Sequence of chain 31.A:
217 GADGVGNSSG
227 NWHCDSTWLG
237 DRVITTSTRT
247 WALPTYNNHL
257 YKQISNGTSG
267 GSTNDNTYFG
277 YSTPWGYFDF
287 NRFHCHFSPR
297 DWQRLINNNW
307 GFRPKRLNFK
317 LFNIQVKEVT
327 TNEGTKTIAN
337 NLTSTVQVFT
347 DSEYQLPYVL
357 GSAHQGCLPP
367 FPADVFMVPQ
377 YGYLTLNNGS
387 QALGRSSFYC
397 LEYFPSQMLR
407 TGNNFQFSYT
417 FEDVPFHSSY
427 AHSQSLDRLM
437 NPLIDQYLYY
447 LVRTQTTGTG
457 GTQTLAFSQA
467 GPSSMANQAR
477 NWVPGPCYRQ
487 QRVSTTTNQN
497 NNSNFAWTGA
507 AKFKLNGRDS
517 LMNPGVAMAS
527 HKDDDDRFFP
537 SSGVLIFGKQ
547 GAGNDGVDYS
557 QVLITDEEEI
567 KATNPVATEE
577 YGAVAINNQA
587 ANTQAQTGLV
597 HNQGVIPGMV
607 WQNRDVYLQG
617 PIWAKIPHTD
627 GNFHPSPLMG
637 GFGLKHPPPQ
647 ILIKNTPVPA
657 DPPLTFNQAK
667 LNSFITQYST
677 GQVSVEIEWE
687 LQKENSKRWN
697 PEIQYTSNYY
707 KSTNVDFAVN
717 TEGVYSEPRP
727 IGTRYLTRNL

Binding-site contacts:
Ligand atom O1P contacts residue LYS641 of chain 31.A at 4.0 Å.
Ligand atom N1 contacts residue GLY639 of chain 58.A at 3.1 Å (h-bond).
Ligand atom N6 contacts residue PHE638 of chain 58.A at 3.9 Å.
Ligand atom N7 contacts residue ASN609 of chain 58.A at 3.8 Å.
Ligand atom N6 contacts residue SER632 of chain 58.A at 3.3 Å (h-bond).
Ligand atom C5 contacts residue PRO421 of chain 58.A at 4.1 Å (hydrophobic).
Ligand atom C5 contacts residue SER632 of chain 58.A at 4.1 Å.
Ligand atom N1 contacts residue PRO631 of chain 58.A at 3.5 Å (h-bond).
Ligand atom C6 contacts residue GLY639 of chain 58.A at 3.8 Å.
Ligand atom C6 contacts residue PRO421 of chain 58.A at 4.1 Å (hydrophobic).
Ligand atom C6 contacts residue PRO631 of chain 58.A at 3.9 Å (hydrophobic).
Ligand atom C3' contacts residue HIS630 of chain 58.A at 4.4 Å.
Ligand atom O2P contacts residue ASP626 of chain 31.A at 4.2 Å.
Ligand atom C2' contacts residue HIS630 of chain 58.A at 3.2 Å.
Ligand atom C5 contacts residue PRO631 of chain 58.A at 4.2 Å (hydrophobic).
Ligand atom C1' contacts residue HIS630 of chain 58.A at 4.0 Å.
Ligand atom C8 contacts residue HIS630 of chain 58.A at 3.3 Å.
Ligand atom N3 contacts residue PRO631 of chain 58.A at 3.6 Å.
Ligand atom C2 contacts residue PRO421 of chain 58.A at 4.5 Å (hydrophobic).
Ligand atom N1 contacts residue VAL420 of chain 58.A at 3.7 Å.
Ligand atom N1 contacts residue PHE638 of chain 58.A at 4.3 Å.
Ligand atom C1' contacts residue PRO631 of chain 58.A at 4.3 Å (hydrophobic).
Ligand atom C8 contacts residue PRO421 of chain 58.A at 4.3 Å (hydrophobic).
Ligand atom N7 contacts residue SER632 of chain 58.A at 4.1 Å.
Ligand atom N3 contacts residue GLY639 of chain 58.A at 4.3 Å.
Ligand atom C4 contacts residue PRO631 of chain 58.A at 4.0 Å (hydrophobic).
Ligand atom C6 contacts residue VAL420 of chain 58.A at 4.0 Å (hydrophobic).
Ligand atom N7 contacts residue PRO421 of chain 58.A at 4.2 Å.
Ligand atom C2 contacts residue VAL420 of chain 58.A at 4.3 Å (hydrophobic).
Ligand atom C2 contacts residue GLY639 of chain 58.A at 3.1 Å.
Ligand atom N6 contacts residue GLY639 of chain 58.A at 3.6 Å (h-bond).
Ligand atom C4 contacts residue PRO421 of chain 58.A at 4.3 Å (hydrophobic).
Ligand atom N6 contacts residue VAL420 of chain 58.A at 4.0 Å.
Ligand atom C6 contacts residue SER632 of chain 58.A at 3.9 Å.
Ligand atom N9 contacts residue PRO421 of chain 58.A at 4.4 Å.
Ligand atom N7 contacts residue HIS630 of chain 58.A at 4.1 Å.
Ligand atom C2 contacts residue PRO631 of chain 58.A at 3.3 Å (hydrophobic).
Ligand atom N9 contacts residue HIS630 of chain 58.A at 4.2 Å.
Ligand atom N1 contacts residue PRO421 of chain 58.A at 4.3 Å.
Ligand atom N6 contacts residue GLY637 of chain 58.A at 3.7 Å.

A small-molecule ligand and the protein it binds are described below.
Small molecule (SMILES): Nc1ncnc2c1ncn2[C@H]1C[C@H](O)[C@@H](COP(=O)(O)O)O1

Sequence of chain 58.A:
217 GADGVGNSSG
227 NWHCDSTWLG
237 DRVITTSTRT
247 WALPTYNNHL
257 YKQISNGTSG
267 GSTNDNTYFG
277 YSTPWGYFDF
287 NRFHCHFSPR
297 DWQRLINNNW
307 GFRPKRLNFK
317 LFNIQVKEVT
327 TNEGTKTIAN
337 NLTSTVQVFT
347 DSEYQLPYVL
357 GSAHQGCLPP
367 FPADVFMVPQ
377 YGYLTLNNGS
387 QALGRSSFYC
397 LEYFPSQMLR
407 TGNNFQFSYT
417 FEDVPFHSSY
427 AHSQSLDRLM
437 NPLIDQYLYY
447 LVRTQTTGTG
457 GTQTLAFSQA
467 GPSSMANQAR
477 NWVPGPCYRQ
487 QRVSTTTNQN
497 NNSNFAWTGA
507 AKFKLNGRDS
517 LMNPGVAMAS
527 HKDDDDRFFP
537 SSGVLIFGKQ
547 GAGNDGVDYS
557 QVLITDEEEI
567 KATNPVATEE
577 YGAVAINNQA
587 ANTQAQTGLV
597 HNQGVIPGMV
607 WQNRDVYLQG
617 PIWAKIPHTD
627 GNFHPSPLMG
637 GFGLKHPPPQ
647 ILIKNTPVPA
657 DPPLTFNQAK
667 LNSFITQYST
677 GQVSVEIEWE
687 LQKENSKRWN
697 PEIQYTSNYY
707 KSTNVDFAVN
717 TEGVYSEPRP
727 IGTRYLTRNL